Sequence of chain 1.B:
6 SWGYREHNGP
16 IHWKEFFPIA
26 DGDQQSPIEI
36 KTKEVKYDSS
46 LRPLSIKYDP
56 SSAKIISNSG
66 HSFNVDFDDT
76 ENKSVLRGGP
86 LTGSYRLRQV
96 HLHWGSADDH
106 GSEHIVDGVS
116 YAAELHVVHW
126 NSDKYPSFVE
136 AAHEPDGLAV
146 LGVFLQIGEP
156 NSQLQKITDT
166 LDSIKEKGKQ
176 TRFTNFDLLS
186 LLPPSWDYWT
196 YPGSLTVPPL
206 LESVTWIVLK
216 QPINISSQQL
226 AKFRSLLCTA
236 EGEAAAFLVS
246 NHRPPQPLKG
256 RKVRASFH

The protein below binds the small molecule below.
Small molecule (SMILES): NS(=O)(=O)c1c(F)c(F)c(S(=O)(=O)CCO)c(NC2CCCCCCC2)c1F

Binding-site contacts:
Ligand atom F20 contacts residue HIS96 of chain 1.B at 3.1 Å.
Ligand atom C24 contacts residue HIS66 of chain 1.B at 2.9 Å.
Ligand atom O9 contacts residue HIS121 of chain 1.B at 3.3 Å (h-bond).
Ligand atom C25 contacts residue SER64 of chain 1.B at 2.7 Å.
Ligand atom F20 contacts residue ZN1 of chain 1.J at 3.4 Å.
Ligand atom F13 contacts residue VAL123 of chain 1.B at 3.4 Å.
Ligand atom C3 contacts residue LEU200 of chain 1.B at 3.3 Å (hydrophobic).
Ligand atom F20 contacts residue VAL202 of chain 1.B at 3.2 Å.
Ligand atom O8 contacts residue THR201 of chain 1.B at 3.4 Å (h-bond).
Ligand atom C14 contacts residue VAL202 of chain 1.B at 3.1 Å (hydrophobic).
Ligand atom C5 contacts residue HIS96 of chain 1.B at 3.3 Å.
Ligand atom C25 contacts residue ASN69 of chain 1.B at 3.1 Å.
Ligand atom O9 contacts residue HIS96 of chain 1.B at 3.2 Å.
Ligand atom O9 contacts residue ZN1 of chain 1.J at 2.7 Å.
Ligand atom O17 contacts residue PHE133 of chain 1.B at 3.3 Å.
Ligand atom S7 contacts residue ZN1 of chain 1.J at 3.0 Å.
Ligand atom N10 contacts residue ZN1 of chain 1.J at 1.7 Å.
Ligand atom C5 contacts residue VAL202 of chain 1.B at 3.5 Å (hydrophobic).
Ligand atom C22 contacts residue TRP7 of chain 1.B at 3.6 Å (hydrophobic).
Ligand atom N10 contacts residue THR201 of chain 1.B at 2.6 Å (h-bond).
Ligand atom N10 contacts residue HIS96 of chain 1.B at 3.2 Å (h-bond).
Ligand atom N10 contacts residue HIS121 of chain 1.B at 3.2 Å (h-bond).
Ligand atom N10 contacts residue HIS98 of chain 1.B at 3.0 Å (h-bond).
Ligand atom F12 contacts residue LEU200 of chain 1.B at 2.9 Å.
Ligand atom C4 contacts residue HIS96 of chain 1.B at 3.5 Å.
Ligand atom C26 contacts residue ASN69 of chain 1.B at 2.9 Å.
Ligand atom C22 contacts residue VAL202 of chain 1.B at 3.2 Å (hydrophobic).
Ligand atom O8 contacts residue TRP211 of chain 1.B at 3.5 Å.
Ligand atom C23 contacts residue HIS66 of chain 1.B at 3.6 Å.
Ligand atom C26 contacts residue SER64 of chain 1.B at 2.7 Å.
Ligand atom O21 contacts residue GLN94 of chain 1.B at 3.5 Å (h-bond).
Ligand atom O16 contacts residue PHE133 of chain 1.B at 3.6 Å.
Ligand atom F13 contacts residue LEU200 of chain 1.B at 3.6 Å.
Ligand atom F13 contacts residue PHE133 of chain 1.B at 3.6 Å.
Ligand atom C27 contacts residue ASN69 of chain 1.B at 3.2 Å.
Ligand atom O21 contacts residue ASN69 of chain 1.B at 3.6 Å (h-bond).
Ligand atom O8 contacts residue LEU200 of chain 1.B at 3.5 Å.
Ligand atom C24 contacts residue SER64 of chain 1.B at 3.1 Å.
Ligand atom N19 contacts residue VAL202 of chain 1.B at 3.6 Å.
Ligand atom C27 contacts residue SER67 of chain 1.B at 3.6 Å.